Binding-site contacts:
Ligand atom CAM contacts residue VAL111 of chain 1.A at 3.7 Å (hydrophobic).
Ligand atom CAA contacts residue GLY161 of chain 1.A at 3.9 Å.
Ligand atom NAQ contacts residue ASP48 of chain 1.A at 2.5 Å (salt-bridge).
Ligand atom CAH contacts residue ASP48 of chain 1.A at 3.2 Å.
Ligand atom CAD contacts residue ALA134 of chain 1.A at 4.1 Å (hydrophobic).
Ligand atom CAM contacts residue ASP48 of chain 1.A at 3.8 Å.
Ligand atom CAD contacts residue VAL137 of chain 1.A at 3.8 Å (hydrophobic).
Ligand atom CAH contacts residue GLN165 of chain 1.A at 3.8 Å.
Ligand atom CAJ contacts residue ALA134 of chain 1.A at 3.5 Å (hydrophobic).
Ligand atom CAO contacts residue ASP48 of chain 1.A at 3.8 Å.
Ligand atom CAD contacts residue GLY161 of chain 1.A at 3.8 Å.
Ligand atom CAE contacts residue GLN165 of chain 1.A at 3.5 Å.
Ligand atom CAI contacts residue ASP48 of chain 1.A at 2.8 Å.
Ligand atom CAD contacts residue LEU164 of chain 1.A at 4.1 Å (hydrophobic).
Ligand atom CAN contacts residue TYR129 of chain 1.A at 3.6 Å (hydrophobic).
Ligand atom CAN contacts residue TYR183 of chain 1.A at 4.1 Å (hydrophobic).
Ligand atom CAX contacts residue VAL133 of chain 1.A at 3.4 Å (hydrophobic).
Ligand atom CAS contacts residue ALA134 of chain 1.A at 3.9 Å (hydrophobic).
Ligand atom CAA contacts residue GLY138 of chain 1.A at 3.8 Å.
Ligand atom CAS contacts residue GLN165 of chain 1.A at 3.9 Å.
Ligand atom CAL contacts residue ASP114 of chain 1.A at 4.1 Å.
Ligand atom NAP contacts residue GLN165 of chain 1.A at 2.8 Å (h-bond).
Ligand atom CAX contacts residue ASP48 of chain 1.A at 3.8 Å.
Ligand atom CAE contacts residue ALA134 of chain 1.A at 4.1 Å (hydrophobic).
Ligand atom CAU contacts residue ASP48 of chain 1.A at 3.7 Å.
Ligand atom CAC contacts residue PHE22 of chain 1.A at 3.8 Å (hydrophobic).
Ligand atom CAL contacts residue TYR129 of chain 1.A at 3.5 Å (hydrophobic).
Ligand atom NAQ contacts residue VAL133 of chain 1.A at 3.6 Å.
Ligand atom CAT contacts residue ASP114 of chain 1.A at 3.9 Å.
Ligand atom CAF contacts residue VAL137 of chain 1.A at 4.0 Å (hydrophobic).
Ligand atom CAV contacts residue VAL111 of chain 1.A at 3.9 Å (hydrophobic).
Ligand atom CAT contacts residue TYR129 of chain 1.A at 3.8 Å (hydrophobic).
Ligand atom CAV contacts residue VAL133 of chain 1.A at 3.7 Å (hydrophobic).
Ligand atom CAR contacts residue VAL137 of chain 1.A at 4.0 Å (hydrophobic).
Ligand atom NAP contacts residue VAL133 of chain 1.A at 3.6 Å.
Ligand atom CAC contacts residue LEU164 of chain 1.A at 4.0 Å (hydrophobic).
Ligand atom CAI contacts residue VAL133 of chain 1.A at 3.2 Å (hydrophobic).
Ligand atom CAG contacts residue GLN165 of chain 1.A at 3.2 Å.
Ligand atom CAC contacts residue GLN165 of chain 1.A at 4.1 Å.
Ligand atom CAR contacts residue LEU164 of chain 1.A at 4.0 Å (hydrophobic).

The protein below binds the small molecule below.
Small molecule (SMILES): CC(C)=CCC/C(C)=C/CNCCNC1C2CC3CC(C2)CC1C3

Sequence of chain 1.A:
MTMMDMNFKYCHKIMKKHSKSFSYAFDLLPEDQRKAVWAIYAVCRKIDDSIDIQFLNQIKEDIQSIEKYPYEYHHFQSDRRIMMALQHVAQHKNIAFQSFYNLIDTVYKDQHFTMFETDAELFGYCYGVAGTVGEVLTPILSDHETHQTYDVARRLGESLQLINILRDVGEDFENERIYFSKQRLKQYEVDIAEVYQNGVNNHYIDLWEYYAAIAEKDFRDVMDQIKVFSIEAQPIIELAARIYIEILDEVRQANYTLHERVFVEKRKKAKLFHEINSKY